Binding-site contacts:
Ligand atom O contacts residue ARG30 of chain 1.C at 3.5 Å (salt-bridge).
Ligand atom CE1 contacts residue ILE36 of chain 1.C at 3.4 Å (hydrophobic).
Ligand atom O1P contacts residue ARG43 of chain 1.C at 3.1 Å (salt-bridge).
Ligand atom O contacts residue ASN63 of chain 1.C at 3.6 Å.
Ligand atom CG2 contacts residue LYS39 of chain 1.C at 3.4 Å.
Ligand atom C contacts residue ARG30 of chain 1.C at 3.5 Å.
Ligand atom O contacts residue ASN63 of chain 1.C at 2.9 Å (h-bond).
Ligand atom N contacts residue LYS39 of chain 1.C at 2.8 Å (salt-bridge).
Ligand atom O3P contacts residue ARG43 of chain 1.C at 2.8 Å (salt-bridge).
Ligand atom N contacts residue ARG30 of chain 1.C at 3.4 Å (salt-bridge).
Ligand atom OG1 contacts residue ARG30 of chain 1.C at 3.0 Å (salt-bridge).
Ligand atom CG2 contacts residue ASN63 of chain 1.C at 3.6 Å.
Ligand atom OH contacts residue PRO32 of chain 1.C at 3.7 Å.
Ligand atom P contacts residue SER42 of chain 1.C at 3.5 Å.
Ligand atom O contacts residue THR37 of chain 1.C at 3.6 Å.
Ligand atom CD1 contacts residue ILE36 of chain 1.C at 3.2 Å (hydrophobic).
Ligand atom CE1 contacts residue GLY31 of chain 1.C at 3.2 Å.
Ligand atom O2P contacts residue SER42 of chain 1.C at 2.8 Å (h-bond).
Ligand atom CD1 contacts residue GLY31 of chain 1.C at 3.5 Å.
Ligand atom C contacts residue LYS39 of chain 1.C at 3.5 Å.
Ligand atom O contacts residue LYS39 of chain 1.C at 2.8 Å.
Ligand atom O3P contacts residue SER42 of chain 1.C at 3.3 Å (h-bond).
Ligand atom O contacts residue ARG30 of chain 1.C at 2.7 Å (salt-bridge).
Ligand atom OG1 contacts residue SER42 of chain 1.C at 3.3 Å.
Ligand atom CA contacts residue LYS39 of chain 1.C at 3.3 Å.
Ligand atom CE1 contacts residue GLY35 of chain 1.C at 3.7 Å.
Ligand atom O contacts residue LYS39 of chain 1.C at 3.7 Å.
Ligand atom OH contacts residue GLY35 of chain 1.C at 3.6 Å.
Ligand atom CE1 contacts residue THR37 of chain 1.C at 3.7 Å.
Ligand atom OD2 contacts residue LYS39 of chain 1.C at 3.5 Å.
Ligand atom O contacts residue ARG43 of chain 1.C at 3.4 Å.
Ligand atom O2P contacts residue HIS61 of chain 1.C at 2.9 Å (h-bond).
Ligand atom CG contacts residue GLY31 of chain 1.C at 3.6 Å.
Ligand atom O3P contacts residue ARG30 of chain 1.C at 3.6 Å (salt-bridge).
Ligand atom CA contacts residue ARG30 of chain 1.C at 3.5 Å.
Ligand atom CG2 contacts residue HIS61 of chain 1.C at 3.7 Å.
Ligand atom CZ contacts residue GLY31 of chain 1.C at 3.6 Å.
Ligand atom O contacts residue ARG30 of chain 1.C at 3.0 Å (salt-bridge).
Ligand atom N contacts residue ARG30 of chain 1.C at 3.6 Å (salt-bridge).
Ligand atom C contacts residue ARG30 of chain 1.C at 3.5 Å.

Sequence of chain 1.C:
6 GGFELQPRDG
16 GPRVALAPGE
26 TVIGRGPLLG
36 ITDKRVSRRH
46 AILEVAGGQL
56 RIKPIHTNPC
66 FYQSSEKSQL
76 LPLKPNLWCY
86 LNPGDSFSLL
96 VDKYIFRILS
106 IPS

This small molecule binds to this protein.
Small molecule (SMILES): C[C@H](NC(=O)[C@H](Cc1ccc(O)cc1)NC(=O)[C@@H]1CCCN1)C(=O)NCC(=O)N[C@@H](CCC(=O)O)C(=O)N[C@H](C(=O)N[C@@H](CC(=O)O)C(=O)N[C@@H](C)C=O)[C@@H](C)OP(=O)(O)O